Sequence of chain 1.B:
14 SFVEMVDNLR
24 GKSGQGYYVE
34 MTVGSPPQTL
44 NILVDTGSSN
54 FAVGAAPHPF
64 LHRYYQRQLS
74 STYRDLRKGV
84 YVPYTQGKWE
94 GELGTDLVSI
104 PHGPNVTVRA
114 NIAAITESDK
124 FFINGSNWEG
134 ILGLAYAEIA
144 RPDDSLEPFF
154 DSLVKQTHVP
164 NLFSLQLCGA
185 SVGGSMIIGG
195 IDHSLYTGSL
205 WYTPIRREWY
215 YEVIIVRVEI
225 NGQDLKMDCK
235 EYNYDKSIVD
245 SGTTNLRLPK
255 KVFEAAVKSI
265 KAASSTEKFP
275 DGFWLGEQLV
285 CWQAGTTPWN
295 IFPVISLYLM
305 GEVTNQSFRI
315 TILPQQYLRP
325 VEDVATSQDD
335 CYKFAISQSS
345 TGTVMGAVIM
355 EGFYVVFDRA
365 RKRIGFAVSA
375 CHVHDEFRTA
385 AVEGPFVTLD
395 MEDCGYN

Binding-site contacts:
Ligand atom C23 contacts residue LEU46 of chain 1.B at 3.5 Å (hydrophobic).
Ligand atom C53 contacts residue ASP244 of chain 1.B at 3.4 Å.
Ligand atom N51 contacts residue GLY50 of chain 1.B at 3.1 Å (h-bond).
Ligand atom C20 contacts residue TRP131 of chain 1.B at 3.7 Å (hydrophobic).
Ligand atom O46 contacts residue ASP48 of chain 1.B at 2.6 Å (salt-bridge).
Ligand atom O39 contacts residue THR248 of chain 1.B at 2.9 Å (h-bond).
Ligand atom C64 contacts residue THR88 of chain 1.B at 3.1 Å.
Ligand atom C62 contacts residue THR88 of chain 1.B at 3.6 Å.
Ligand atom C40 contacts residue GLN89 of chain 1.B at 3.5 Å.
Ligand atom C40 contacts residue TYR87 of chain 1.B at 3.6 Å (hydrophobic).
Ligand atom C77 contacts residue THR88 of chain 1.B at 3.7 Å.
Ligand atom O39 contacts residue THR247 of chain 1.B at 3.3 Å.
Ligand atom C72 contacts residue VAL85 of chain 1.B at 3.6 Å (hydrophobic).
Ligand atom C17 contacts residue TRP131 of chain 1.B at 3.6 Å (hydrophobic).
Ligand atom C81 contacts residue GLN89 of chain 1.B at 3.6 Å.
Ligand atom C57 contacts residue TYR214 of chain 1.B at 3.7 Å (hydrophobic).
Ligand atom C26 contacts residue GLN28 of chain 1.B at 3.5 Å.
Ligand atom C53 contacts residue GLY50 of chain 1.B at 3.4 Å.
Ligand atom N51 contacts residue ASP244 of chain 1.B at 2.7 Å (salt-bridge).
Ligand atom C60 contacts residue PRO86 of chain 1.B at 3.4 Å (hydrophobic).
Ligand atom C57 contacts residue GLY50 of chain 1.B at 3.2 Å.
Ligand atom C14 contacts residue LEU46 of chain 1.B at 3.5 Å (hydrophobic).
Ligand atom O46 contacts residue GLY50 of chain 1.B at 3.6 Å.
Ligand atom C9 contacts residue GLY246 of chain 1.B at 3.4 Å.
Ligand atom O76 contacts residue GLN89 of chain 1.B at 3.4 Å (h-bond).
Ligand atom O46 contacts residue TYR87 of chain 1.B at 3.4 Å.
Ligand atom N5 contacts residue THR247 of chain 1.B at 3.6 Å.
Ligand atom C44 contacts residue ASP244 of chain 1.B at 3.7 Å.
Ligand atom C32 contacts residue THR248 of chain 1.B at 3.3 Å.
Ligand atom C35 contacts residue THR248 of chain 1.B at 3.5 Å.
Ligand atom C72 contacts residue TYR87 of chain 1.B at 3.6 Å (hydrophobic).
Ligand atom C48 contacts residue THR247 of chain 1.B at 3.7 Å.
Ligand atom O76 contacts residue THR88 of chain 1.B at 3.2 Å (h-bond).
Ligand atom C12 contacts residue GLY246 of chain 1.B at 3.7 Å.
Ligand atom O76 contacts residue TYR87 of chain 1.B at 3.6 Å.
Ligand atom N5 contacts residue GLY246 of chain 1.B at 2.9 Å (h-bond).
Ligand atom C9 contacts residue ASP48 of chain 1.B at 3.7 Å.
Ligand atom C7 contacts residue GLY246 of chain 1.B at 3.5 Å.
Ligand atom C44 contacts residue ASP48 of chain 1.B at 3.7 Å.
Ligand atom C48 contacts residue ASP244 of chain 1.B at 3.3 Å.

This protein binds this small molecule.
Small molecule (SMILES): CC(C)c1cccc(CNC[C@@H](O)[C@@H]2C[C@H](C)CCCCCCCCC(=O)N(C)[C@@H](C)C(=O)N2)c1